Sequence of chain 1.A:
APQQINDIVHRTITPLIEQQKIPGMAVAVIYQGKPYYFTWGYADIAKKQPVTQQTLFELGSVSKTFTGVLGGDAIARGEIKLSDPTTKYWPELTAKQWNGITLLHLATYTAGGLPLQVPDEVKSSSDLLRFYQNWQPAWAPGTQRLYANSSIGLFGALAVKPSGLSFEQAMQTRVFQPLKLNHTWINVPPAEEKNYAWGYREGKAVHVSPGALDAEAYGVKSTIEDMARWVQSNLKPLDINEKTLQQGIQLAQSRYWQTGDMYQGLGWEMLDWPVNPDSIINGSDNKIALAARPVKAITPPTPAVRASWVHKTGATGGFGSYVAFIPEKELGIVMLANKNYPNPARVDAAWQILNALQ

Binding-site contacts:
Ligand atom C12 contacts residue THR313 of chain 1.A at 3.4 Å.
Ligand atom C10 contacts residue SER61 of chain 1.A at 3.5 Å.
Ligand atom C23 contacts residue ALA315 of chain 1.A at 3.5 Å (hydrophobic).
Ligand atom C15 contacts residue ASN286 of chain 1.A at 3.4 Å.
Ligand atom C10 contacts residue TYR147 of chain 1.A at 3.6 Å (hydrophobic).
Ligand atom C22 contacts residue GLN117 of chain 1.A at 3.9 Å.
Ligand atom O13 contacts residue LYS312 of chain 1.A at 3.0 Å (salt-bridge).
Ligand atom C22 contacts residue ASN149 of chain 1.A at 4.0 Å.
Ligand atom C20 contacts residue SER61 of chain 1.A at 2.4 Å.
Ligand atom O34 contacts residue TYR218 of chain 1.A at 3.8 Å.
Ligand atom O13 contacts residue SER61 of chain 1.A at 3.8 Å.
Ligand atom O08 contacts residue GLY60 of chain 1.A at 3.9 Å.
Ligand atom O13 contacts residue TYR147 of chain 1.A at 3.0 Å (h-bond).
Ligand atom C19 contacts residue SER61 of chain 1.A at 3.5 Å.
Ligand atom C20 contacts residue LYS64 of chain 1.A at 3.9 Å.
Ligand atom C20 contacts residue ASN149 of chain 1.A at 3.8 Å.
Ligand atom C18 contacts residue TYR147 of chain 1.A at 4.0 Å (hydrophobic).
Ligand atom O14 contacts residue ASN343 of chain 1.A at 3.6 Å.
Ligand atom C32 contacts residue THR316 of chain 1.A at 3.6 Å.
Ligand atom B07 contacts residue TYR147 of chain 1.A at 3.5 Å.
Ligand atom C19 contacts residue ASN149 of chain 1.A at 3.8 Å.
Ligand atom C16 contacts residue ASN286 of chain 1.A at 3.9 Å.
Ligand atom O34 contacts residue ASN149 of chain 1.A at 2.9 Å (h-bond).
Ligand atom N21 contacts residue SER61 of chain 1.A at 3.5 Å (h-bond).
Ligand atom O14 contacts residue GLY314 of chain 1.A at 3.9 Å.
Ligand atom C33 contacts residue THR316 of chain 1.A at 3.6 Å.
Ligand atom O13 contacts residue THR313 of chain 1.A at 3.2 Å (h-bond).
Ligand atom O08 contacts residue ALA315 of chain 1.A at 2.9 Å (h-bond).
Ligand atom O34 contacts residue GLN117 of chain 1.A at 3.0 Å (h-bond).
Ligand atom C22 contacts residue ALA315 of chain 1.A at 3.8 Å (hydrophobic).
Ligand atom O08 contacts residue GLY314 of chain 1.A at 3.7 Å.
Ligand atom C33 contacts residue GLY317 of chain 1.A at 3.5 Å.
Ligand atom B07 contacts residue LYS64 of chain 1.A at 3.8 Å.
Ligand atom C32 contacts residue GLY317 of chain 1.A at 3.7 Å.
Ligand atom O14 contacts residue THR313 of chain 1.A at 2.8 Å (h-bond).
Ligand atom O08 contacts residue SER61 of chain 1.A at 2.3 Å (h-bond).
Ligand atom B07 contacts residue SER61 of chain 1.A at 1.4 Å.
Ligand atom N21 contacts residue ALA315 of chain 1.A at 3.0 Å (h-bond).
Ligand atom O09 contacts residue SER61 of chain 1.A at 2.2 Å (h-bond).
Ligand atom O09 contacts residue TYR147 of chain 1.A at 2.7 Å (h-bond).

A protein and the small-molecule ligand that binds it are described below.
Small molecule (SMILES): NCCNC1CCC(CC(=O)N[C@H]2Cc3cccc(C(=O)O)c3OB2O)CC1